The protein below binds the small molecule below.
Small molecule (SMILES): CC(=O)N[C@@H]1[C@@H](O)[C@H](O)[C@@H](CO)O[C@H]1O

Binding-site contacts:
Ligand atom C7 contacts residue ASN1074 of chain 1.C at 3.4 Å.
Ligand atom C2 contacts residue ASN1074 of chain 1.C at 2.5 Å.
Ligand atom O5 contacts residue ASN1074 of chain 1.C at 2.3 Å (h-bond).
Ligand atom O4 contacts residue ALA706 of chain 1.C at 4.1 Å.
Ligand atom C4 contacts residue ASN1074 of chain 1.C at 4.2 Å.
Ligand atom C1 contacts residue ASN1074 of chain 1.C at 1.4 Å.
Ligand atom N2 contacts residue ASN1074 of chain 1.C at 2.7 Å (h-bond).
Ligand atom C1 contacts residue ALA706 of chain 1.C at 4.5 Å (hydrophobic).
Ligand atom O7 contacts residue ASN1074 of chain 1.C at 4.2 Å.
Ligand atom C8 contacts residue GLU1072 of chain 1.C at 3.2 Å.
Ligand atom C6 contacts residue ALA706 of chain 1.C at 4.2 Å (hydrophobic).
Ligand atom O6 contacts residue ALA706 of chain 1.C at 4.0 Å.
Ligand atom C5 contacts residue ASN1074 of chain 1.C at 3.6 Å.
Ligand atom C5 contacts residue ALA706 of chain 1.C at 3.6 Å (hydrophobic).
Ligand atom C3 contacts residue ASN1074 of chain 1.C at 3.8 Å.
Ligand atom O5 contacts residue ALA706 of chain 1.C at 4.3 Å.
Ligand atom C8 contacts residue ASN1074 of chain 1.C at 3.7 Å.
Ligand atom C4 contacts residue ALA706 of chain 1.C at 4.3 Å (hydrophobic).
Ligand atom C8 contacts residue LYS1073 of chain 1.C at 3.9 Å.

Sequence of chain 1.C:
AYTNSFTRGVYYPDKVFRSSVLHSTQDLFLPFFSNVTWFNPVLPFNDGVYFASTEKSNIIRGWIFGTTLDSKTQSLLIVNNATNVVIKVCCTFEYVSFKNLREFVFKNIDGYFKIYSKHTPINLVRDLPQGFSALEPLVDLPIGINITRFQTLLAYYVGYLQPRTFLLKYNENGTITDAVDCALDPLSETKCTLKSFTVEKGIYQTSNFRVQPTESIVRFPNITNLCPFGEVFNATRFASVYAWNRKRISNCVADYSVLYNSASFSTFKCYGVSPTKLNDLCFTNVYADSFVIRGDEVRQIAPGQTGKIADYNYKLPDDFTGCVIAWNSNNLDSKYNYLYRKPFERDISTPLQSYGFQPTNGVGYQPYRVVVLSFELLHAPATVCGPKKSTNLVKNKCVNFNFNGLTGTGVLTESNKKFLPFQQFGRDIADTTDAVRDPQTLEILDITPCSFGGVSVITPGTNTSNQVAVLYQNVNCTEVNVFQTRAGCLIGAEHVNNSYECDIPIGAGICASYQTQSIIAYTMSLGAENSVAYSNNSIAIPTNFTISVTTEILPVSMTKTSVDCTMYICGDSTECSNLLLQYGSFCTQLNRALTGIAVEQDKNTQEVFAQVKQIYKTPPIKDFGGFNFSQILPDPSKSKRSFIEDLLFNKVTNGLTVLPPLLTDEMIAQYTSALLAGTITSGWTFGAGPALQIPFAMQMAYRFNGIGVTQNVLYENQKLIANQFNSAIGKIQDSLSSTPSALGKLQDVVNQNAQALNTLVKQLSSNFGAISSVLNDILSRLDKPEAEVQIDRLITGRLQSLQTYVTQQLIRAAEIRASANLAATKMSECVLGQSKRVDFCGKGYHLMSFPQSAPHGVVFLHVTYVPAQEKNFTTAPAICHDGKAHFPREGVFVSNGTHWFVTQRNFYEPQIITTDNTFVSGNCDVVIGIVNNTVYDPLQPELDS